This small molecule binds to this protein.
Small molecule (SMILES): CC(=O)N[C@@H]1[C@@H](O)[C@H](O)[C@@H](CO)O[C@H]1O

Sequence of chain 1.B:
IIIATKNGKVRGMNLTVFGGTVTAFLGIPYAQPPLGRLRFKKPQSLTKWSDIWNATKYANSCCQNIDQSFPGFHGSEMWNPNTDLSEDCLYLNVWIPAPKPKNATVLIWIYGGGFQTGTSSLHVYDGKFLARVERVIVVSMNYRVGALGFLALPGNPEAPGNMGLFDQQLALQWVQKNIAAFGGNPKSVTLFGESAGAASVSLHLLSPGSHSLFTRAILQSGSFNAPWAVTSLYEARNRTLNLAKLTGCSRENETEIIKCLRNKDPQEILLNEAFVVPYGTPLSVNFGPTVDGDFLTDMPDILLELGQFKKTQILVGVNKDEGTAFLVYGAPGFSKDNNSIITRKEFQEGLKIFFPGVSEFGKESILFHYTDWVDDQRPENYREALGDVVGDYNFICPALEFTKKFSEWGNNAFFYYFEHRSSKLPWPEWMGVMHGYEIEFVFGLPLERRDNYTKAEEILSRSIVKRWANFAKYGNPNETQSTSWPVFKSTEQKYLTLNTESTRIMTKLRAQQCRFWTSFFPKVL

Binding-site contacts:
Ligand atom N2 contacts residue FUL2 of chain 1.J at 4.0 Å.
Ligand atom C1 contacts residue NAG1 of chain 1.J at 2.9 Å.
Ligand atom C7 contacts residue FUL2 of chain 1.J at 4.4 Å.
Ligand atom C7 contacts residue NAG1 of chain 1.J at 3.4 Å.
Ligand atom N2 contacts residue NAG1 of chain 1.J at 3.5 Å (h-bond).
Ligand atom O6 contacts residue PRO281 of chain 1.B at 4.5 Å.
Ligand atom C8 contacts residue FUL2 of chain 1.J at 4.1 Å.
Ligand atom O7 contacts residue NAG1 of chain 1.J at 3.0 Å (h-bond).
Ligand atom C8 contacts residue NAG1 of chain 1.J at 3.9 Å.
Ligand atom C2 contacts residue NAG1 of chain 1.J at 3.2 Å.
Ligand atom O5 contacts residue NAG1 of chain 1.J at 3.4 Å (h-bond).
Ligand atom C1 contacts residue FUL2 of chain 1.J at 4.0 Å.